A small-molecule ligand and the protein it binds are described below.
Small molecule (SMILES): CC(=O)N[C@H]1[C@H](O[C@H]2[C@H](O)[C@@H](NC(C)=O)CO[C@@H]2CO)O[C@H](CO)[C@@H](O)[C@@H]1O

Binding-site contacts:
Ligand atom C2 contacts residue ASN19 of chain 36.S at 3.4 Å.
Ligand atom C3 contacts residue ASN19 of chain 36.S at 4.4 Å.
Ligand atom C5 contacts residue ASN19 of chain 36.S at 3.4 Å.
Ligand atom O6 contacts residue ASN19 of chain 36.S at 4.4 Å.
Ligand atom C8 contacts residue TYR17 of chain 36.S at 4.2 Å (hydrophobic).
Ligand atom O5 contacts residue ASN19 of chain 36.S at 2.2 Å (h-bond).
Ligand atom N2 contacts residue ASN19 of chain 36.S at 4.1 Å.
Ligand atom C1 contacts residue ASN19 of chain 36.S at 1.9 Å.
Ligand atom C6 contacts residue ASN19 of chain 36.S at 4.1 Å.

Sequence of chain 36.S:
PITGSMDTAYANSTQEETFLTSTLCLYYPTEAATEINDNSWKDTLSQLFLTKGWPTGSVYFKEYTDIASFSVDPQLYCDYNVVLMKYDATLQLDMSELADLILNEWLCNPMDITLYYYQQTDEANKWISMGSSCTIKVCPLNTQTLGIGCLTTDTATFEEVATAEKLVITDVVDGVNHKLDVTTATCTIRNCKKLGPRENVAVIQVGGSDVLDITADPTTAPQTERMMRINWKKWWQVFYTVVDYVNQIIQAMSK